A protein and the small-molecule ligand that binds it are described below.
Small molecule (SMILES): Nc1nc(=O)c2ncn([C@@H]3O[C@H](CO)[C@@H](O[P](=O)(O)OC[C@H]4O[C@@H](n5cnc6c(N)ncnc65)[C@H](O)[C@@H]4O[P](=O)(O)OC[C@H]4O[C@@H](n5cnc6c(N)ncnc65)[C@H](O)[C@@H]4O[P](=O)(O)OC[C@H]4O[C@@H](n5cnc6c(N)ncnc65)[C@H](O)[C@@H]4O)[C@H]3O)c2[nH]1

Binding-site contacts:
Ligand atom C2 contacts residue A6 of chain 1.B at 4.2 Å.
Ligand atom C6 contacts residue A6 of chain 1.B at 3.4 Å.
Ligand atom C5 contacts residue A6 of chain 1.B at 3.3 Å.
Ligand atom C1' contacts residue A6 of chain 1.B at 3.8 Å.
Ligand atom C5' contacts residue A6 of chain 1.B at 2.9 Å.
Ligand atom N1 contacts residue A6 of chain 1.B at 3.9 Å.
Ligand atom C8 contacts residue A6 of chain 1.B at 3.5 Å.
Ligand atom N9 contacts residue A6 of chain 1.B at 3.8 Å.
Ligand atom C4 contacts residue A6 of chain 1.B at 3.7 Å.
Ligand atom C4' contacts residue A6 of chain 1.B at 3.2 Å.
Ligand atom O5' contacts residue A6 of chain 1.B at 3.7 Å.
Ligand atom O6 contacts residue A6 of chain 1.B at 3.1 Å (h-bond).
Ligand atom O4' contacts residue A6 of chain 1.B at 2.9 Å.
Ligand atom N7 contacts residue A6 of chain 1.B at 3.2 Å.
Ligand atom N3 contacts residue A6 of chain 1.B at 4.0 Å.